Binding-site contacts:
Ligand atom C5 contacts residue ASN145 of chain 1.D at 3.7 Å.
Ligand atom C1 contacts residue LYS159 of chain 1.D at 4.4 Å.
Ligand atom N2 contacts residue ASN145 of chain 1.D at 2.9 Å (h-bond).
Ligand atom C3 contacts residue ASN145 of chain 1.D at 3.8 Å.
Ligand atom C2 contacts residue ASN145 of chain 1.D at 2.4 Å.
Ligand atom C7 contacts residue ASN145 of chain 1.D at 3.1 Å.
Ligand atom C4 contacts residue LYS159 of chain 1.D at 4.5 Å.
Ligand atom O5 contacts residue ASN145 of chain 1.D at 2.4 Å (h-bond).
Ligand atom O7 contacts residue ASN145 of chain 1.D at 3.0 Å (h-bond).
Ligand atom O5 contacts residue LYS159 of chain 1.D at 4.4 Å.
Ligand atom C4 contacts residue ASN145 of chain 1.D at 4.2 Å.
Ligand atom C1 contacts residue ASN145 of chain 1.D at 1.4 Å.
Ligand atom C8 contacts residue ASN145 of chain 1.D at 4.3 Å.
Ligand atom C5 contacts residue LYS159 of chain 1.D at 3.8 Å.
Ligand atom O4 contacts residue LYS159 of chain 1.D at 4.4 Å.

Sequence of chain 1.D:
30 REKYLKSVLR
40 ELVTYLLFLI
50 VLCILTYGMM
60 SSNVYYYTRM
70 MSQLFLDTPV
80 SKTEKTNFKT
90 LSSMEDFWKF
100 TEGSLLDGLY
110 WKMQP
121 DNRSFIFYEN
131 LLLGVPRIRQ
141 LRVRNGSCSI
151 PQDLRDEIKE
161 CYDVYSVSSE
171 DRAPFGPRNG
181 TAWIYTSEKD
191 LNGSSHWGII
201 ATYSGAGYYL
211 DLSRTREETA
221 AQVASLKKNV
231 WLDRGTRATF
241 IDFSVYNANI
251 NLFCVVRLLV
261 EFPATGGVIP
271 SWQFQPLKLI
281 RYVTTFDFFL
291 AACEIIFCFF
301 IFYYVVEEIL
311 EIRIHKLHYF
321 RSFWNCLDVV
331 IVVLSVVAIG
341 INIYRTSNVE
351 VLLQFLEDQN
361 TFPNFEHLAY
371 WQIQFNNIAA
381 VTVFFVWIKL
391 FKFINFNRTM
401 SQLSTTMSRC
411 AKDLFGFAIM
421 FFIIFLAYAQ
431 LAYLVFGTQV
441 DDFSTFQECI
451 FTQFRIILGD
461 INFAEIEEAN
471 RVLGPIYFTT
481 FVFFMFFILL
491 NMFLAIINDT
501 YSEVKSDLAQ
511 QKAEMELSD

This protein binds this small molecule.
Small molecule (SMILES): CC(=O)N[C@@H]1[C@@H](O)[C@H](O)[C@@H](CO)O[C@H]1O